Sequence of chain 1.A:
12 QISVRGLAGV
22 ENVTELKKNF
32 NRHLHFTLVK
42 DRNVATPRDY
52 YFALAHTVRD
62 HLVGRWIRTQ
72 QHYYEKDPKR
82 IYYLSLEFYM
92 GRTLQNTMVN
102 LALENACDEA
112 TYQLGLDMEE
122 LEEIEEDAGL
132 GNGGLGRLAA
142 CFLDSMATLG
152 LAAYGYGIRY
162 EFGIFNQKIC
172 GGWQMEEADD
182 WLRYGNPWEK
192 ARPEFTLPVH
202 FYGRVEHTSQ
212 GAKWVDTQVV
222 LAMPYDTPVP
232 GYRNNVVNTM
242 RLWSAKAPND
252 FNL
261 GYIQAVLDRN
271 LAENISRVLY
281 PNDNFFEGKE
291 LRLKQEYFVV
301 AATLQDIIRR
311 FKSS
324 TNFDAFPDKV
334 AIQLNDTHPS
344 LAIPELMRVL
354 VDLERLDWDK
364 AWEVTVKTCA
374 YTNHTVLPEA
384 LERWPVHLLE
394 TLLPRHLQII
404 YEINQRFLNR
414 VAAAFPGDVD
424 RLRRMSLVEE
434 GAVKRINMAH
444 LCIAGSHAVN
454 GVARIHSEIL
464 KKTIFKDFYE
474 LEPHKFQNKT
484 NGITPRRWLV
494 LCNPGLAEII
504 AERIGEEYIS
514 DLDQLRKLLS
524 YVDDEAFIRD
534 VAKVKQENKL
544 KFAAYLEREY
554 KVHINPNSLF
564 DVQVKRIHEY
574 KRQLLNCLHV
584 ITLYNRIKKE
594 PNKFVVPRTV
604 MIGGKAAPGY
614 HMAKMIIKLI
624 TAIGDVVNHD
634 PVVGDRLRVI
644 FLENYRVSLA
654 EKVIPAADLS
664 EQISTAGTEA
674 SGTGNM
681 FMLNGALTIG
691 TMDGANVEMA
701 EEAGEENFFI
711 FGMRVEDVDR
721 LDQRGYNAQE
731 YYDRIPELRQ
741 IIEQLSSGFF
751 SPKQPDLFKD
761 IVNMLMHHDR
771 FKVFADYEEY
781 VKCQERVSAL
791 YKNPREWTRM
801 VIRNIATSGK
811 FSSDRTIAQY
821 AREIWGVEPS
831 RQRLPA

The small molecule below binds the protein below.
Small molecule (SMILES): OC[C@H]1O[C@@H](n2cc(-c3ccc4ccccc4c3)nn2)[C@H](O)[C@@H](O)[C@@H]1O

Binding-site contacts:
Ligand atom O2 contacts residue ASN284 of chain 1.A at 3.0 Å (h-bond).
Ligand atom O4 contacts residue GLY675 of chain 1.A at 2.8 Å (h-bond).
Ligand atom C6 contacts residue GLY135 of chain 1.A at 3.6 Å.
Ligand atom N3 contacts residue ASN284 of chain 1.A at 3.6 Å (h-bond).
Ligand atom C13 contacts residue PHE285 of chain 1.A at 3.4 Å (hydrophobic).
Ligand atom O4 contacts residue SER674 of chain 1.A at 3.6 Å.
Ligand atom C2 contacts residue HIS377 of chain 1.A at 3.6 Å.
Ligand atom C10 contacts residue ASN284 of chain 1.A at 3.5 Å.
Ligand atom N2 contacts residue ASN284 of chain 1.A at 3.6 Å (h-bond).
Ligand atom O3 contacts residue GLU672 of chain 1.A at 2.8 Å (salt-bridge).
Ligand atom C13 contacts residue HIS341 of chain 1.A at 3.6 Å.
Ligand atom O4 contacts residue ASN484 of chain 1.A at 3.5 Å (h-bond).
Ligand atom O3 contacts residue ALA673 of chain 1.A at 3.3 Å (h-bond).
Ligand atom O5 contacts residue LEU136 of chain 1.A at 3.5 Å (h-bond).
Ligand atom C12 contacts residue ASN282 of chain 1.A at 3.6 Å.
Ligand atom C16 contacts residue HIS341 of chain 1.A at 3.4 Å.
Ligand atom C18 contacts residue THR378 of chain 1.A at 3.7 Å.
Ligand atom C3 contacts residue GLU672 of chain 1.A at 3.4 Å.
Ligand atom C14 contacts residue PHE285 of chain 1.A at 3.5 Å (hydrophobic).
Ligand atom C5 contacts residue GLY135 of chain 1.A at 3.7 Å.
Ligand atom O2 contacts residue TYR573 of chain 1.A at 3.1 Å (h-bond).
Ligand atom C7 contacts residue HIS377 of chain 1.A at 3.7 Å.
Ligand atom N1 contacts residue ASN284 of chain 1.A at 3.4 Å (h-bond).
Ligand atom O6 contacts residue HIS377 of chain 1.A at 2.7 Å (h-bond).
Ligand atom O2 contacts residue GLU672 of chain 1.A at 3.1 Å (salt-bridge).
Ligand atom C11 contacts residue HIS341 of chain 1.A at 3.6 Å.
Ligand atom N2 contacts residue LEU136 of chain 1.A at 3.3 Å (h-bond).
Ligand atom C15 contacts residue ALA383 of chain 1.A at 3.2 Å (hydrophobic).
Ligand atom C15 contacts residue HIS341 of chain 1.A at 3.3 Å.
Ligand atom C12 contacts residue HIS341 of chain 1.A at 3.7 Å.
Ligand atom C6 contacts residue HIS377 of chain 1.A at 3.6 Å.
Ligand atom O3 contacts residue GLY675 of chain 1.A at 3.1 Å (h-bond).
Ligand atom C18 contacts residue ASN284 of chain 1.A at 3.7 Å.
Ligand atom C6 contacts residue ASN484 of chain 1.A at 3.3 Å.
Ligand atom O6 contacts residue ASN484 of chain 1.A at 2.9 Å (h-bond).
Ligand atom N3 contacts residue LEU136 of chain 1.A at 3.5 Å.
Ligand atom O3 contacts residue SER674 of chain 1.A at 3.0 Å (h-bond).
Ligand atom C8 contacts residue ASN284 of chain 1.A at 3.4 Å.
Ligand atom C14 contacts residue HIS341 of chain 1.A at 3.4 Å.
Ligand atom C7 contacts residue ASN284 of chain 1.A at 3.3 Å.